Sequence of chain 1.B:
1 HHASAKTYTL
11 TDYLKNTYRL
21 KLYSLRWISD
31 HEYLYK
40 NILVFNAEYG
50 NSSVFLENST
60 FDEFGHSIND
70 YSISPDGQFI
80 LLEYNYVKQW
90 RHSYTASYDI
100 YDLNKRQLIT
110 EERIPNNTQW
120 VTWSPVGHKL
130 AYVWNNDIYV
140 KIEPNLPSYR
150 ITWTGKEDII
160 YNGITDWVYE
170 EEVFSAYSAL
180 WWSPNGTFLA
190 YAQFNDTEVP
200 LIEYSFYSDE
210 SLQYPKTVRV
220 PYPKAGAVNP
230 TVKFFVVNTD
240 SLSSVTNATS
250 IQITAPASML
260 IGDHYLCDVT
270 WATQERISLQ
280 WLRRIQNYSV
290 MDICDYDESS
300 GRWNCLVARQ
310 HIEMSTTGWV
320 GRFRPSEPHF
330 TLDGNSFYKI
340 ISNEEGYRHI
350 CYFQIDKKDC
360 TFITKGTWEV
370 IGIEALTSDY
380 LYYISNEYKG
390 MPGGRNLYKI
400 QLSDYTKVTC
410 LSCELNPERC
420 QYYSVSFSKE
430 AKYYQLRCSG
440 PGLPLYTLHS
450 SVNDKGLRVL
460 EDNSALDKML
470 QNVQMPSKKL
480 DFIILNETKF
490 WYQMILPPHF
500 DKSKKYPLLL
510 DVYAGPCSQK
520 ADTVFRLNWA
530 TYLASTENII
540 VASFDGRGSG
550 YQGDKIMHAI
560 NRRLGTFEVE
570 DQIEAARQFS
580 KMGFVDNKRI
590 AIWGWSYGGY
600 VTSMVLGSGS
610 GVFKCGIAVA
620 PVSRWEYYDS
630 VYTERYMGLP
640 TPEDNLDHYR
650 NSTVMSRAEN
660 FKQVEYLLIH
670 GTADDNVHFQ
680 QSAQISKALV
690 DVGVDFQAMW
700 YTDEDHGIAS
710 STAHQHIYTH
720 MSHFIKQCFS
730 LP

The protein below binds the small molecule below.
Small molecule (SMILES): CC(=O)N[C@H]1[C@H](O[C@H]2[C@H](O)[C@@H](NC(C)=O)CO[C@@H]2CO)O[C@H](CO)[C@@H](O)[C@@H]1O

Binding-site contacts:
Ligand atom O5 contacts residue ASN194 of chain 1.B at 2.4 Å (h-bond).
Ligand atom N2 contacts residue ASN194 of chain 1.B at 3.0 Å (h-bond).
Ligand atom C4 contacts residue ASN194 of chain 1.B at 4.3 Å.
Ligand atom C7 contacts residue ILE159 of chain 1.B at 3.8 Å (hydrophobic).
Ligand atom O6 contacts residue GLU197 of chain 1.B at 3.0 Å (salt-bridge).
Ligand atom O7 contacts residue GLN192 of chain 1.B at 4.2 Å.
Ligand atom C5 contacts residue THR196 of chain 1.B at 4.0 Å.
Ligand atom C1 contacts residue ASN194 of chain 1.B at 1.4 Å.
Ligand atom C3 contacts residue ASN194 of chain 1.B at 3.8 Å.
Ligand atom C5 contacts residue ASN194 of chain 1.B at 3.6 Å.
Ligand atom C7 contacts residue ASN194 of chain 1.B at 3.5 Å.
Ligand atom C1 contacts residue THR196 of chain 1.B at 3.6 Å.
Ligand atom O7 contacts residue LYS232 of chain 1.B at 4.4 Å.
Ligand atom C6 contacts residue GLU197 of chain 1.B at 4.0 Å.
Ligand atom C8 contacts residue ILE159 of chain 1.B at 4.1 Å (hydrophobic).
Ligand atom O5 contacts residue THR196 of chain 1.B at 4.0 Å.
Ligand atom C2 contacts residue THR196 of chain 1.B at 4.5 Å.
Ligand atom N2 contacts residue ILE159 of chain 1.B at 3.6 Å.
Ligand atom C8 contacts residue GLU197 of chain 1.B at 4.0 Å.
Ligand atom O6 contacts residue THR196 of chain 1.B at 4.1 Å.
Ligand atom O7 contacts residue ASN194 of chain 1.B at 3.4 Å (h-bond).
Ligand atom C2 contacts residue ASN194 of chain 1.B at 2.5 Å.
Ligand atom C1 contacts residue ILE159 of chain 1.B at 4.3 Å (hydrophobic).
Ligand atom O7 contacts residue ILE159 of chain 1.B at 4.3 Å.